Sequence of chain 1.A:
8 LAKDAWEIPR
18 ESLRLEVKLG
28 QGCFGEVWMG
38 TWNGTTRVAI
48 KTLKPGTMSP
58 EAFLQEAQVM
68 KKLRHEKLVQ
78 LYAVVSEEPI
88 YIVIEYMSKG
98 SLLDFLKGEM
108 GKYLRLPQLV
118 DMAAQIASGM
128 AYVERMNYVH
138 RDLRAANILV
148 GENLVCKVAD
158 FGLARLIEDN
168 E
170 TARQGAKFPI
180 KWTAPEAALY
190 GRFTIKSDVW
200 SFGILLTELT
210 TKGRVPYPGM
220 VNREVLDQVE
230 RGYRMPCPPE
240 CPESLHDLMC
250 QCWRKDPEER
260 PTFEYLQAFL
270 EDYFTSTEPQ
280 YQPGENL

This small molecule binds to this protein.
Small molecule (SMILES): Nc1ncnc2c1ncn2[C@@H]1O[C@H](COP(=O)(O)OP(=O)(O)OP(O)(O)=S)[C@@H](O)[C@H]1O

Binding-site contacts:
Ligand atom O3A contacts residue LYS48 of chain 1.A at 3.7 Å.
Ligand atom C6 contacts residue MET94 of chain 1.A at 3.9 Å (hydrophobic).
Ligand atom O3B contacts residue LYS48 of chain 1.A at 4.0 Å.
Ligand atom N9 contacts residue VAL34 of chain 1.A at 3.7 Å.
Ligand atom O3G contacts residue MG1 of chain 1.F at 3.9 Å.
Ligand atom N3 contacts residue LEU26 of chain 1.A at 3.9 Å.
Ligand atom PB contacts residue ASP157 of chain 1.A at 3.8 Å.
Ligand atom O4' contacts residue VAL34 of chain 1.A at 3.9 Å.
Ligand atom O2B contacts residue MG1 of chain 1.F at 2.5 Å.
Ligand atom O3G contacts residue ASP139 of chain 1.A at 3.5 Å (salt-bridge).
Ligand atom PA contacts residue LYS48 of chain 1.A at 4.0 Å.
Ligand atom O2B contacts residue ASP157 of chain 1.A at 3.5 Å (salt-bridge).
Ligand atom O2A contacts residue MG1 of chain 1.F at 2.6 Å.
Ligand atom N6 contacts residue LEU146 of chain 1.A at 3.6 Å.
Ligand atom O3B contacts residue ASP157 of chain 1.A at 2.8 Å (salt-bridge).
Ligand atom O3B contacts residue MG1 of chain 1.F at 3.8 Å.
Ligand atom O2A contacts residue ASP157 of chain 1.A at 3.2 Å (salt-bridge).
Ligand atom N6 contacts residue ALA46 of chain 1.A at 3.4 Å.
Ligand atom O3' contacts residue SER98 of chain 1.A at 3.7 Å.
Ligand atom O2A contacts residue ASN144 of chain 1.A at 3.2 Å (h-bond).
Ligand atom N6 contacts residue ILE91 of chain 1.A at 3.5 Å.
Ligand atom S1G contacts residue PHE31 of chain 1.A at 3.8 Å.
Ligand atom C5 contacts residue LEU146 of chain 1.A at 3.5 Å (hydrophobic).
Ligand atom N6 contacts residue GLU92 of chain 1.A at 2.9 Å (salt-bridge).
Ligand atom N1 contacts residue TYR93 of chain 1.A at 3.9 Å.
Ligand atom PB contacts residue MG1 of chain 1.F at 3.7 Å.
Ligand atom O3G contacts residue ASP157 of chain 1.A at 2.7 Å (salt-bridge).
Ligand atom N7 contacts residue LEU146 of chain 1.A at 3.7 Å.
Ligand atom C6 contacts residue LEU146 of chain 1.A at 3.5 Å (hydrophobic).
Ligand atom O1A contacts residue LYS48 of chain 1.A at 2.8 Å (salt-bridge).
Ligand atom PG contacts residue ASP157 of chain 1.A at 3.2 Å.
Ligand atom C6 contacts residue ALA46 of chain 1.A at 3.6 Å (hydrophobic).
Ligand atom N7 contacts residue VAL34 of chain 1.A at 3.8 Å.
Ligand atom O2G contacts residue ASP157 of chain 1.A at 3.2 Å (salt-bridge).
Ligand atom C2 contacts residue MET94 of chain 1.A at 3.1 Å (hydrophobic).
Ligand atom N3 contacts residue MET94 of chain 1.A at 3.9 Å.
Ligand atom C8 contacts residue VAL34 of chain 1.A at 3.5 Å (hydrophobic).
Ligand atom N1 contacts residue MET94 of chain 1.A at 2.9 Å (h-bond).
Ligand atom C6 contacts residue GLU92 of chain 1.A at 3.9 Å.
Ligand atom N1 contacts residue ALA46 of chain 1.A at 3.9 Å.